Binding-site contacts:
Ligand atom O2A contacts residue ASP182 of chain 1.A at 3.8 Å.
Ligand atom O4' contacts residue ASP182 of chain 1.A at 3.9 Å.
Ligand atom C2 contacts residue PHE108 of chain 1.A at 3.6 Å (hydrophobic).
Ligand atom PB contacts residue ARG72 of chain 1.A at 3.9 Å.
Ligand atom O2B contacts residue PHE183 of chain 1.A at 3.6 Å (h-bond).
Ligand atom C2 contacts residue LEU109 of chain 1.A at 3.0 Å (hydrophobic).
Ligand atom N6 contacts residue GLU107 of chain 1.A at 2.9 Å (salt-bridge).
Ligand atom C8 contacts residue ILE181 of chain 1.A at 3.9 Å (hydrophobic).
Ligand atom O5' contacts residue ASP182 of chain 1.A at 2.8 Å (salt-bridge).
Ligand atom N1 contacts residue ILE50 of chain 1.A at 3.9 Å.
Ligand atom O2B contacts residue GLU76 of chain 1.A at 4.0 Å.
Ligand atom N1 contacts residue GLU107 of chain 1.A at 3.9 Å.
Ligand atom PA contacts residue LYS52 of chain 1.A at 3.9 Å.
Ligand atom O1B contacts residue GLY184 of chain 1.A at 3.5 Å.
Ligand atom O2' contacts residue PHE119 of chain 1.A at 3.6 Å.
Ligand atom N3B contacts residue ARG72 of chain 1.A at 3.0 Å (salt-bridge).
Ligand atom N1 contacts residue LEU109 of chain 1.A at 2.9 Å (h-bond).
Ligand atom O2' contacts residue ILE181 of chain 1.A at 4.0 Å.
Ligand atom C4' contacts residue ASP182 of chain 1.A at 3.6 Å.
Ligand atom N6 contacts residue PRO92 of chain 1.A at 3.8 Å.
Ligand atom O2B contacts residue GLY184 of chain 1.A at 3.1 Å (h-bond).
Ligand atom O3A contacts residue LYS52 of chain 1.A at 2.6 Å (salt-bridge).
Ligand atom C5 contacts residue ILE50 of chain 1.A at 3.9 Å (hydrophobic).
Ligand atom O3A contacts residue ASP182 of chain 1.A at 3.0 Å (salt-bridge).
Ligand atom N1 contacts residue PHE108 of chain 1.A at 3.6 Å.
Ligand atom O1B contacts residue ARG72 of chain 1.A at 3.6 Å.
Ligand atom O2B contacts residue LYS52 of chain 1.A at 3.3 Å (salt-bridge).
Ligand atom PB contacts residue LYS52 of chain 1.A at 3.5 Å.
Ligand atom C6 contacts residue ILE50 of chain 1.A at 3.7 Å (hydrophobic).
Ligand atom C5' contacts residue ASP182 of chain 1.A at 3.6 Å.
Ligand atom O1B contacts residue LYS52 of chain 1.A at 4.0 Å.
Ligand atom C6 contacts residue GLU107 of chain 1.A at 3.7 Å.
Ligand atom O1B contacts residue ARG54 of chain 1.A at 3.9 Å.
Ligand atom O2B contacts residue ASP182 of chain 1.A at 3.2 Å.
Ligand atom PA contacts residue ASP182 of chain 1.A at 3.4 Å.
Ligand atom C6 contacts residue LEU109 of chain 1.A at 3.9 Å (hydrophobic).
Ligand atom C3' contacts residue ASP182 of chain 1.A at 3.8 Å.
Ligand atom N3 contacts residue PHE119 of chain 1.A at 3.7 Å.
Ligand atom C2 contacts residue PHE119 of chain 1.A at 3.7 Å (hydrophobic).
Ligand atom C8 contacts residue ASP182 of chain 1.A at 3.5 Å.

The small molecule below binds the protein below.
Small molecule (SMILES): Nc1ncnc2c1ncn2[C@@H]1O[C@H](CO[P](=O)(O)O[P](=O)(O)NP(=O)(O)O)[C@@H](O)[C@H]1O

Sequence of chain 1.A:
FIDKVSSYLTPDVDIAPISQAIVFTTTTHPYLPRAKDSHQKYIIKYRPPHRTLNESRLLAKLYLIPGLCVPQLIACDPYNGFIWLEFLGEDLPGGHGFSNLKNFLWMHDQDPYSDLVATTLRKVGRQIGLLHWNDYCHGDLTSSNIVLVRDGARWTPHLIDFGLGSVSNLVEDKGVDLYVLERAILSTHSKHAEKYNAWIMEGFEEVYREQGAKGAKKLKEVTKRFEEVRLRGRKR